This small molecule binds to this protein.
Small molecule (SMILES): C[C@@H](O)[C@@H](C)O

Binding-site contacts:
Ligand atom O6 contacts residue GLU441 of chain 1.B at 4.3 Å.
Ligand atom C3 contacts residue TYR442 of chain 1.B at 4.1 Å (hydrophobic).
Ligand atom C2 contacts residue PHE440 of chain 1.B at 4.2 Å (hydrophobic).
Ligand atom O6 contacts residue TYR442 of chain 1.B at 3.2 Å.
Ligand atom O6 contacts residue PHE440 of chain 1.B at 3.7 Å.
Ligand atom C3 contacts residue PHE440 of chain 1.B at 4.2 Å (hydrophobic).
Ligand atom O5 contacts residue TYR442 of chain 1.B at 3.7 Å.
Ligand atom C4 contacts residue PHE440 of chain 1.B at 3.9 Å (hydrophobic).

Sequence of chain 1.B:
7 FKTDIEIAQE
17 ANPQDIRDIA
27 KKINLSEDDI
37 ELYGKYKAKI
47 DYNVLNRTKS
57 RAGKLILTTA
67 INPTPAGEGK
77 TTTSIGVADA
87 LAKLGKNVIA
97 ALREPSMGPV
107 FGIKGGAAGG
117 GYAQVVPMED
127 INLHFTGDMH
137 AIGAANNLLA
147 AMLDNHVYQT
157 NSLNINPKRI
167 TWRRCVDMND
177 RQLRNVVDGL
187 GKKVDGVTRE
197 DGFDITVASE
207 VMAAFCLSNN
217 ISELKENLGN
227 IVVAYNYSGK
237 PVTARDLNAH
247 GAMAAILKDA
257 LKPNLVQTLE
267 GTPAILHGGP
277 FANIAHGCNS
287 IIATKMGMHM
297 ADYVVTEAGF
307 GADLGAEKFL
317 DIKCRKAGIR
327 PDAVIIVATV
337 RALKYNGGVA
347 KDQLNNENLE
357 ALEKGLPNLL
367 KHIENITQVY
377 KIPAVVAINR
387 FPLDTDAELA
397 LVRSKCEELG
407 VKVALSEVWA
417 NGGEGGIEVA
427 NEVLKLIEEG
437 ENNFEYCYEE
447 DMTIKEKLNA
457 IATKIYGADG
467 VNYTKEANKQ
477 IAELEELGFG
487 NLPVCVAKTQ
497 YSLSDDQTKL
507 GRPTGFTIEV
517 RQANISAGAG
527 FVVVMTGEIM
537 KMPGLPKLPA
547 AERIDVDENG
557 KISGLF